Sequence of chain 1.B:
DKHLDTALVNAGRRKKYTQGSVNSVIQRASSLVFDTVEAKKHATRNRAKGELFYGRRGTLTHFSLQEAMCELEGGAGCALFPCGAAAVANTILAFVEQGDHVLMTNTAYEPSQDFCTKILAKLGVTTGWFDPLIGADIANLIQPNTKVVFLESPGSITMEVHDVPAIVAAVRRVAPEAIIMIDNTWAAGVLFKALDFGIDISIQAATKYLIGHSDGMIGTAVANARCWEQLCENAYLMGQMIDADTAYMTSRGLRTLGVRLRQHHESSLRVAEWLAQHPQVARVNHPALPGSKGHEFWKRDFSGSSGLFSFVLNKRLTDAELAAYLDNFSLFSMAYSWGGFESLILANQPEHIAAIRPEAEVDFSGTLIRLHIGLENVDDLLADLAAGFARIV

Sequence of chain 2.B:
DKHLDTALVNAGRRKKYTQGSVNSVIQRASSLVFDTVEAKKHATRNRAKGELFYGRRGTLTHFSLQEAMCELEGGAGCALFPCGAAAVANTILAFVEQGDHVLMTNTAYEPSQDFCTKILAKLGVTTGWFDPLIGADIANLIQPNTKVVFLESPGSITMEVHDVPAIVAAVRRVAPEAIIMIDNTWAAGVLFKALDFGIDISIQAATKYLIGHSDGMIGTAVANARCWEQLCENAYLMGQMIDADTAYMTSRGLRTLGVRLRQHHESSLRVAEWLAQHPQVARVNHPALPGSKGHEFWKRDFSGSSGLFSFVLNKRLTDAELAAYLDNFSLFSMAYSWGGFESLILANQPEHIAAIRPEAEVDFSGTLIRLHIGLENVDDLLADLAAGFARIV

The small molecule below binds the protein below.
Small molecule (SMILES): Cc1ncc(COP(=O)(O)O)c(CN[C@@H](C)C(=O)O)c1O

Binding-site contacts:
Ligand atom O contacts residue SER347 of chain 2.B at 2.7 Å (h-bond).
Ligand atom O4P contacts residue GLY94 of chain 2.B at 3.2 Å.
Ligand atom C6 contacts residue PLP1 of chain 2.M at 0.1 Å.
Ligand atom O1P contacts residue ALA95 of chain 2.B at 2.8 Å (h-bond).
Ligand atom C2A contacts residue PLP1 of chain 2.M at 0.1 Å.
Ligand atom C4 contacts residue PLP1 of chain 2.M at 0.1 Å.
Ligand atom N contacts residue TYR119 of chain 2.B at 3.0 Å (h-bond).
Ligand atom C4A contacts residue PLP1 of chain 2.M at 0.4 Å.
Ligand atom CB contacts residue TYR119 of chain 2.B at 3.4 Å (hydrophobic).
Ligand atom O1P contacts residue GLY94 of chain 2.B at 3.1 Å (h-bond).
Ligand atom C5A contacts residue PLP1 of chain 2.M at 0.2 Å.
Ligand atom N1 contacts residue PLP1 of chain 2.M at 0.1 Å (h-bond).
Ligand atom O4P contacts residue PLP1 of chain 2.M at 0.4 Å (h-bond).
Ligand atom N contacts residue PLP1 of chain 2.M at 1.7 Å.
Ligand atom O3 contacts residue TRP348 of chain 2.B at 3.2 Å (h-bond).
Ligand atom CA contacts residue PLP1 of chain 2.M at 2.5 Å.
Ligand atom O3 contacts residue PLP1 of chain 2.M at 0.1 Å (h-bond).
Ligand atom C3 contacts residue PLP1 of chain 2.M at 0.1 Å.
Ligand atom CB contacts residue PLP1 of chain 2.M at 3.4 Å.
Ligand atom OXT contacts residue ARG380 of chain 2.B at 2.7 Å (salt-bridge).
Ligand atom O3P contacts residue GLY94 of chain 2.B at 2.9 Å (h-bond).
Ligand atom N1 contacts residue ASP193 of chain 2.B at 2.6 Å (salt-bridge).
Ligand atom O1P contacts residue CYS93 of chain 2.B at 3.2 Å (h-bond).
Ligand atom O2P contacts residue TYR64 of chain 1.B at 2.6 Å (h-bond).
Ligand atom O contacts residue ARG380 of chain 2.B at 2.9 Å (salt-bridge).
Ligand atom C5 contacts residue TYR119 of chain 2.B at 3.3 Å (hydrophobic).
Ligand atom O4P contacts residue ALA215 of chain 2.B at 3.2 Å.
Ligand atom C2 contacts residue PLP1 of chain 2.M at 0.1 Å.
Ligand atom P contacts residue PLP1 of chain 2.M at 0.1 Å.
Ligand atom O3P contacts residue PLP1 of chain 2.M at 0.2 Å (h-bond).
Ligand atom O2P contacts residue ARG66 of chain 1.B at 2.9 Å (salt-bridge).
Ligand atom O1P contacts residue ARG66 of chain 1.B at 2.9 Å (salt-bridge).
Ligand atom C contacts residue ARG380 of chain 2.B at 3.4 Å.
Ligand atom OXT contacts residue TRP348 of chain 2.B at 3.1 Å (h-bond).
Ligand atom C5 contacts residue PLP1 of chain 2.M at 0.1 Å.
Ligand atom O1P contacts residue PLP1 of chain 2.M at 0.2 Å (h-bond).
Ligand atom C4A contacts residue LYS218 of chain 2.B at 3.1 Å.
Ligand atom P contacts residue GLY94 of chain 2.B at 3.3 Å.
Ligand atom O3P contacts residue THR217 of chain 2.B at 2.5 Å (h-bond).
Ligand atom O2P contacts residue PLP1 of chain 2.M at 0.6 Å (h-bond).